Sequence of chain 1.C:
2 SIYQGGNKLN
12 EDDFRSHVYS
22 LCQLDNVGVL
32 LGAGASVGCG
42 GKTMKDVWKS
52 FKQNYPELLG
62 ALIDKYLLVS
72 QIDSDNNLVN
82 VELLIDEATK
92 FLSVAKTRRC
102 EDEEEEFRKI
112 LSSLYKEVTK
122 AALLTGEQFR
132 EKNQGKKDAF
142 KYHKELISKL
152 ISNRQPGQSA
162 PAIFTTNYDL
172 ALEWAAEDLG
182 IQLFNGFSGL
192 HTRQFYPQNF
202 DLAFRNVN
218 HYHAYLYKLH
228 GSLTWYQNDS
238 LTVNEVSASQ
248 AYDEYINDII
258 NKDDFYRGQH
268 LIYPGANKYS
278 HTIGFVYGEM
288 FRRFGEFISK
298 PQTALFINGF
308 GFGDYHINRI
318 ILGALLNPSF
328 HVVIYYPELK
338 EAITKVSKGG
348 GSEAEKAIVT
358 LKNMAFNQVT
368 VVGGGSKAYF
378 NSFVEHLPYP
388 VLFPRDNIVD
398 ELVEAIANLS

Binding-site contacts:
Ligand atom O2A contacts residue THR44 of chain 1.C at 3.5 Å.
Ligand atom O2D contacts residue ASN81 of chain 1.C at 2.4 Å (h-bond).
Ligand atom O3D contacts residue GLU83 of chain 1.C at 2.4 Å (salt-bridge).
Ligand atom O3D contacts residue MET45 of chain 1.C at 3.7 Å.
Ligand atom C3D contacts residue GLU83 of chain 1.C at 3.2 Å.
Ligand atom O2D contacts residue GLU83 of chain 1.C at 2.5 Å (salt-bridge).
Ligand atom N1 contacts residue PHE377 of chain 1.C at 3.4 Å (h-bond).
Ligand atom O2B contacts residue MET45 of chain 1.C at 3.4 Å.
Ligand atom C4 contacts residue GLY35 of chain 1.C at 3.7 Å.
Ligand atom O1D contacts residue ASN81 of chain 1.C at 4.0 Å.
Ligand atom C2 contacts residue PHE377 of chain 1.C at 3.8 Å (hydrophobic).
Ligand atom C2 contacts residue GLY35 of chain 1.C at 3.4 Å.
Ligand atom O2A contacts residue MET45 of chain 1.C at 3.9 Å.
Ligand atom O1B contacts residue GLY33 of chain 1.C at 3.6 Å.
Ligand atom PB contacts residue ALA34 of chain 1.C at 3.9 Å.
Ligand atom O2A contacts residue ALA34 of chain 1.C at 3.6 Å.
Ligand atom C6 contacts residue VAL38 of chain 1.C at 3.8 Å (hydrophobic).
Ligand atom C2D contacts residue ASN81 of chain 1.C at 3.7 Å.
Ligand atom C5 contacts residue GLY35 of chain 1.C at 3.5 Å.
Ligand atom N3 contacts residue GLY35 of chain 1.C at 3.6 Å.
Ligand atom O3D contacts residue HIS227 of chain 1.C at 3.9 Å.
Ligand atom O1B contacts residue GLY306 of chain 1.C at 3.8 Å.
Ligand atom N1 contacts residue TYR376 of chain 1.C at 3.7 Å.
Ligand atom N6 contacts residue TYR376 of chain 1.C at 3.6 Å.
Ligand atom O1B contacts residue THR167 of chain 1.C at 3.9 Å.
Ligand atom C1D contacts residue GLU83 of chain 1.C at 3.2 Å.
Ligand atom C5D contacts residue PHE307 of chain 1.C at 3.5 Å (hydrophobic).
Ligand atom O1D contacts residue GLU83 of chain 1.C at 2.3 Å (salt-bridge).
Ligand atom C6 contacts residue TYR376 of chain 1.C at 3.8 Å (hydrophobic).
Ligand atom C2D contacts residue GLU83 of chain 1.C at 3.2 Å.
Ligand atom O1B contacts residue ALA34 of chain 1.C at 3.0 Å (h-bond).
Ligand atom C5' contacts residue THR44 of chain 1.C at 3.9 Å.
Ligand atom O3A contacts residue GLY308 of chain 1.C at 3.8 Å.
Ligand atom N6 contacts residue VAL38 of chain 1.C at 3.2 Å.
Ligand atom O2B contacts residue ALA34 of chain 1.C at 3.2 Å.
Ligand atom N1 contacts residue GLY35 of chain 1.C at 3.2 Å (h-bond).
Ligand atom O4' contacts residue GLY35 of chain 1.C at 3.8 Å.
Ligand atom N6 contacts residue GLY35 of chain 1.C at 3.9 Å.
Ligand atom O1A contacts residue MET45 of chain 1.C at 3.8 Å.
Ligand atom C6 contacts residue GLY35 of chain 1.C at 3.3 Å.

The protein below binds the small molecule below.
Small molecule (SMILES): Nc1ncnc2c1ncn2[C@@H]1O[C@H](COP(=O)(O)OP(=O)(O)OC[C@H]2O[C@H](O)[C@H](O)[C@@H]2O)[C@@H](O)[C@H]1O